A small-molecule ligand and the protein it binds are described below.
Small molecule (SMILES): Nc1ncnc2c1ncn2[C@@H]1O[C@H](CO[P](=O)(O)O[C@H]2[C@@H](O)[C@H](n3cnc4c(N)ncnc43)O[C@@H]2CO[P](=O)(O)O[C@H]2[C@@H](O)[C@H](n3cnc4c(N)ncnc43)O[C@@H]2COP(=O)(O)O)[C@@H](O)[C@H]1O

Binding-site contacts:
Ligand atom N1 contacts residue U1 of chain 16.C at 2.8 Å (h-bond).
Ligand atom N6 contacts residue U2 of chain 16.C at 4.2 Å.
Ligand atom C4 contacts residue U2 of chain 16.C at 4.3 Å.
Ligand atom C6 contacts residue U1 of chain 16.C at 3.6 Å.
Ligand atom C2 contacts residue U1 of chain 16.C at 3.5 Å.
Ligand atom N6 contacts residue U1 of chain 16.C at 2.8 Å (h-bond).
Ligand atom C6 contacts residue U2 of chain 16.C at 4.1 Å.
Ligand atom N3 contacts residue U2 of chain 16.C at 3.7 Å.
Ligand atom C6 contacts residue U3 of chain 16.C at 3.3 Å.
Ligand atom N1 contacts residue U3 of chain 16.C at 2.7 Å (h-bond).
Ligand atom C2 contacts residue U2 of chain 16.C at 3.2 Å.
Ligand atom N3 contacts residue U3 of chain 16.C at 4.2 Å.
Ligand atom C2 contacts residue U3 of chain 16.C at 3.0 Å.
Ligand atom N6 contacts residue U3 of chain 16.C at 3.0 Å (h-bond).
Ligand atom N1 contacts residue U2 of chain 16.C at 3.5 Å (h-bond).